Sequence of chain 1.B:
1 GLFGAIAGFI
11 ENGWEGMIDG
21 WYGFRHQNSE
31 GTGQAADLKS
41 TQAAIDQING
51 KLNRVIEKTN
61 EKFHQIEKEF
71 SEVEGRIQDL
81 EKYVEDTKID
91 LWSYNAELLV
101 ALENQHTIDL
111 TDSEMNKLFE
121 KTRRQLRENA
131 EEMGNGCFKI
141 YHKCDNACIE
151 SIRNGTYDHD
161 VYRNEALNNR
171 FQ

Binding-site contacts:
Ligand atom C8 contacts residue SER151 of chain 1.B at 4.1 Å.
Ligand atom C1 contacts residue ASN154 of chain 1.B at 1.4 Å.
Ligand atom C8 contacts residue ALA147 of chain 1.B at 3.1 Å (hydrophobic).
Ligand atom O5 contacts residue ASN154 of chain 1.B at 2.4 Å (h-bond).
Ligand atom O7 contacts residue ASN154 of chain 1.B at 4.1 Å.
Ligand atom C4 contacts residue ASN154 of chain 1.B at 4.1 Å.
Ligand atom N2 contacts residue ASN154 of chain 1.B at 2.5 Å (h-bond).
Ligand atom C7 contacts residue GLU150 of chain 1.B at 3.9 Å.
Ligand atom C7 contacts residue ALA147 of chain 1.B at 4.1 Å (hydrophobic).
Ligand atom C7 contacts residue ASN154 of chain 1.B at 3.5 Å.
Ligand atom O3 contacts residue ASN154 of chain 1.B at 4.4 Å.
Ligand atom N2 contacts residue SER151 of chain 1.B at 4.5 Å.
Ligand atom C8 contacts residue ASN154 of chain 1.B at 4.5 Å.
Ligand atom C3 contacts residue ASN154 of chain 1.B at 3.5 Å.
Ligand atom O7 contacts residue SER151 of chain 1.B at 4.3 Å.
Ligand atom C8 contacts residue GLU150 of chain 1.B at 3.6 Å.
Ligand atom C2 contacts residue GLU150 of chain 1.B at 4.2 Å.
Ligand atom N2 contacts residue GLU150 of chain 1.B at 3.3 Å.
Ligand atom C2 contacts residue ASN154 of chain 1.B at 2.1 Å.
Ligand atom C7 contacts residue SER151 of chain 1.B at 4.3 Å.
Ligand atom C5 contacts residue ASN154 of chain 1.B at 3.7 Å.
Ligand atom C1 contacts residue GLU150 of chain 1.B at 3.5 Å.
Ligand atom O7 contacts residue THR156 of chain 1.B at 4.3 Å.
Ligand atom O7 contacts residue ALA147 of chain 1.B at 4.4 Å.

This small molecule binds to this protein.
Small molecule (SMILES): CC(=O)N[C@H]1[C@H](O[C@H]2[C@H](O)[C@@H](NC(C)=O)CO[C@@H]2CO)O[C@H](CO)[C@@H](O)[C@@H]1O